Sequence of chain 10.B:
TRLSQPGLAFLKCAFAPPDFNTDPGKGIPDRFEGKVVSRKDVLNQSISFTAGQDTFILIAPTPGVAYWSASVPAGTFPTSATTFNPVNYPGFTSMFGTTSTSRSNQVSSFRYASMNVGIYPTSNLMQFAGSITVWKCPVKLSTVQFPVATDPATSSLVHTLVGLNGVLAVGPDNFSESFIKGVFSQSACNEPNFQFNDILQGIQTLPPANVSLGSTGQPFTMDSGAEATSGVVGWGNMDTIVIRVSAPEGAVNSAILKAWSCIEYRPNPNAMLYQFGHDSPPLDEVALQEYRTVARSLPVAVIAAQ

This small molecule binds to this protein.
Small molecule (SMILES): CC(C)[C@H](NC(=O)[C@H](CCCN=C(N)N)NC(=O)[C@@H](N)CCC(=O)O)C(=O)N[C@H](C=O)CCCCN

Binding-site contacts:
Ligand atom CG2 contacts residue PHE76 of chain 10.B at 3.8 Å (hydrophobic).